The small molecule below binds the protein below.
Small molecule (SMILES): CC(=O)N[C@@H]1[C@@H](O)[C@H](O)[C@@H](CO)O[C@H]1O

Binding-site contacts:
Ligand atom O5 contacts residue ASN122 of chain 1.A at 2.4 Å (h-bond).
Ligand atom O7 contacts residue ASN125 of chain 1.A at 4.3 Å.
Ligand atom C8 contacts residue ASN122 of chain 1.A at 4.4 Å.
Ligand atom C4 contacts residue ASN122 of chain 1.A at 4.2 Å.
Ligand atom C6 contacts residue VAL127 of chain 1.A at 3.7 Å (hydrophobic).
Ligand atom C1 contacts residue ASN122 of chain 1.A at 1.4 Å.
Ligand atom O7 contacts residue ASN122 of chain 1.A at 3.7 Å.
Ligand atom C6 contacts residue VAL171 of chain 1.A at 3.4 Å (hydrophobic).
Ligand atom N2 contacts residue ASN122 of chain 1.A at 2.7 Å (h-bond).
Ligand atom C7 contacts residue ASN122 of chain 1.A at 3.4 Å.
Ligand atom C2 contacts residue ASN122 of chain 1.A at 2.4 Å.
Ligand atom C1 contacts residue VAL127 of chain 1.A at 4.0 Å (hydrophobic).
Ligand atom O5 contacts residue VAL127 of chain 1.A at 3.0 Å.
Ligand atom C5 contacts residue VAL127 of chain 1.A at 4.0 Å (hydrophobic).
Ligand atom O6 contacts residue VAL171 of chain 1.A at 3.5 Å.
Ligand atom C5 contacts residue ASN122 of chain 1.A at 3.7 Å.
Ligand atom C3 contacts residue ASN122 of chain 1.A at 3.7 Å.

Sequence of chain 1.A:
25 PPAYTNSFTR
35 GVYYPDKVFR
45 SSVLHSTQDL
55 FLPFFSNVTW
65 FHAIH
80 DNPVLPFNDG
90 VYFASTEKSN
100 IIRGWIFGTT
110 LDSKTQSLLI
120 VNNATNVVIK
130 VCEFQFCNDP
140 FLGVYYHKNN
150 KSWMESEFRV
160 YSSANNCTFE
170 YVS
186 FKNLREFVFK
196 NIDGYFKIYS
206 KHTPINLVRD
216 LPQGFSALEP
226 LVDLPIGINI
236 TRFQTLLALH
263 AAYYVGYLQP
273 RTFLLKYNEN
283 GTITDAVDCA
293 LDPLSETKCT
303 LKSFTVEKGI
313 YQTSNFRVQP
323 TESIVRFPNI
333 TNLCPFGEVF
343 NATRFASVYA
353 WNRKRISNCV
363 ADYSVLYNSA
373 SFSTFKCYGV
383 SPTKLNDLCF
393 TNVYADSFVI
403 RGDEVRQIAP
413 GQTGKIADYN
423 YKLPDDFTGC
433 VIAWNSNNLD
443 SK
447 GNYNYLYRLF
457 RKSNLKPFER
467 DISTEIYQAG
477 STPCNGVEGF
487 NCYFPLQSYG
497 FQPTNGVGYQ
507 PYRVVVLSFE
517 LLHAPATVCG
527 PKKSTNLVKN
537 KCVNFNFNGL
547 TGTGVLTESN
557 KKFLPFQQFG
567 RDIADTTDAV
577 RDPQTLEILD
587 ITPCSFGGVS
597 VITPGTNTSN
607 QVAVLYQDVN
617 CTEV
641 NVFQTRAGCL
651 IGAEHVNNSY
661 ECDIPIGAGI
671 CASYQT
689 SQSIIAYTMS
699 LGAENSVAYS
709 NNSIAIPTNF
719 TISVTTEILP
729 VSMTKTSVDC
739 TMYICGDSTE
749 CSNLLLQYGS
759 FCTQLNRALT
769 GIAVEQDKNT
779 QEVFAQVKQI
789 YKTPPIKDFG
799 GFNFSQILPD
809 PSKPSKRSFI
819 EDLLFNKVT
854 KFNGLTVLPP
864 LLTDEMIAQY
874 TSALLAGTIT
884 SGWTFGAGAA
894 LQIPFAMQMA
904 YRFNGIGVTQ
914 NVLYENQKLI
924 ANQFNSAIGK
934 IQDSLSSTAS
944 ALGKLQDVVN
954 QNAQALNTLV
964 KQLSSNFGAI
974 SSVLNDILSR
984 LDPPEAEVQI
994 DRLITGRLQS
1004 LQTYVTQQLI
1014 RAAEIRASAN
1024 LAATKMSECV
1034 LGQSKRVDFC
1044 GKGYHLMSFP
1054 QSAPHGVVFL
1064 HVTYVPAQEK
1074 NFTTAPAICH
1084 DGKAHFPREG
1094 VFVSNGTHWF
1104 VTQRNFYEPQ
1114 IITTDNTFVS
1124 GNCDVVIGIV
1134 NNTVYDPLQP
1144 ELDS